Binding-site contacts:
Ligand atom O6 contacts residue HIS336 of chain 1.B at 3.9 Å.
Ligand atom C3 contacts residue ASN340 of chain 1.B at 3.8 Å.
Ligand atom C8 contacts residue ASN340 of chain 1.B at 4.4 Å.
Ligand atom C1 contacts residue HIS336 of chain 1.B at 4.3 Å.
Ligand atom O7 contacts residue ASN340 of chain 1.B at 3.1 Å (h-bond).
Ligand atom O5 contacts residue HIS336 of chain 1.B at 3.9 Å.
Ligand atom C2 contacts residue ASN340 of chain 1.B at 2.5 Å.
Ligand atom N2 contacts residue ASN340 of chain 1.B at 2.9 Å (h-bond).
Ligand atom C4 contacts residue ASN340 of chain 1.B at 4.2 Å.
Ligand atom C1 contacts residue ASN340 of chain 1.B at 1.4 Å.
Ligand atom C8 contacts residue ALA341 of chain 1.B at 4.3 Å (hydrophobic).
Ligand atom O5 contacts residue ASN340 of chain 1.B at 2.4 Å (h-bond).
Ligand atom C7 contacts residue ASN340 of chain 1.B at 3.2 Å.
Ligand atom C5 contacts residue ASN340 of chain 1.B at 3.6 Å.

Sequence of chain 1.B:
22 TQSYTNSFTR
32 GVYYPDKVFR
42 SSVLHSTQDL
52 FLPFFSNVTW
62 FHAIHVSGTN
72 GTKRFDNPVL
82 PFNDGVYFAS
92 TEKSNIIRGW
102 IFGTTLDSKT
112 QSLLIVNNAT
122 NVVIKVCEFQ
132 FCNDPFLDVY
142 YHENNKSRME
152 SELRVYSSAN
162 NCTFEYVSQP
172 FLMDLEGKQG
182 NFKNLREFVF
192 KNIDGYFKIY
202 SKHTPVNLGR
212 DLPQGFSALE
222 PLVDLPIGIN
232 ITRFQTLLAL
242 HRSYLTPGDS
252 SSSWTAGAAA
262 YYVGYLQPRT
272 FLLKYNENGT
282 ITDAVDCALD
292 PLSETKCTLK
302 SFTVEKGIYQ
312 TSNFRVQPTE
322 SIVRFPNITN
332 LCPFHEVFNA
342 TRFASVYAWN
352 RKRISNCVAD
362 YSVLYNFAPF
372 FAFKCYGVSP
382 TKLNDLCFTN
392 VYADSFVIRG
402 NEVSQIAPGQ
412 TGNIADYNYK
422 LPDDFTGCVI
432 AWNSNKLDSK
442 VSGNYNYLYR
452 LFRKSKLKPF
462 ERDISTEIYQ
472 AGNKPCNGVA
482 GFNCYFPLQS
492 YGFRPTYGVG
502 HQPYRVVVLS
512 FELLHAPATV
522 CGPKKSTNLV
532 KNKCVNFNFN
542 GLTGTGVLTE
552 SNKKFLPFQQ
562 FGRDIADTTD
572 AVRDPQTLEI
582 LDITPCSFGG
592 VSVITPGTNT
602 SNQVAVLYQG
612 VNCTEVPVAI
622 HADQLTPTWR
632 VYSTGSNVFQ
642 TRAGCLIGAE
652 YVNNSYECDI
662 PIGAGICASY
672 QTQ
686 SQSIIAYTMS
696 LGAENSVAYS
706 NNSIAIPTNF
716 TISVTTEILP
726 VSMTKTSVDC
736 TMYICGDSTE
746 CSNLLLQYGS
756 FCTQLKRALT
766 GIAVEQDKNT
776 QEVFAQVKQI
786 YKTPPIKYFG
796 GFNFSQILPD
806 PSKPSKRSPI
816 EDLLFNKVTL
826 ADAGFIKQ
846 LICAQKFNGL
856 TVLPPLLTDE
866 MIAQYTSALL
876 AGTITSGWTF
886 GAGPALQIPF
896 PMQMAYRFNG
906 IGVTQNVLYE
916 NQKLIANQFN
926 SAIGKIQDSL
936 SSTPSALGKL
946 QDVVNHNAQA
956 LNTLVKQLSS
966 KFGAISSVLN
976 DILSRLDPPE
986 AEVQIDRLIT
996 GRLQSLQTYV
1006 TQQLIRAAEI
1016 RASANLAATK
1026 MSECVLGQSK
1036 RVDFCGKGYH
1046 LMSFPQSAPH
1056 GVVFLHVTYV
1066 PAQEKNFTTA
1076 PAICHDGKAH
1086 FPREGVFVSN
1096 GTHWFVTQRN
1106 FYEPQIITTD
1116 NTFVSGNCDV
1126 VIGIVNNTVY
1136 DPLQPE

A small-molecule ligand and the protein it binds are described below.
Small molecule (SMILES): CC(=O)N[C@@H]1[C@@H](O)[C@H](O)[C@@H](CO)O[C@H]1O